Sequence of chain 1.A:
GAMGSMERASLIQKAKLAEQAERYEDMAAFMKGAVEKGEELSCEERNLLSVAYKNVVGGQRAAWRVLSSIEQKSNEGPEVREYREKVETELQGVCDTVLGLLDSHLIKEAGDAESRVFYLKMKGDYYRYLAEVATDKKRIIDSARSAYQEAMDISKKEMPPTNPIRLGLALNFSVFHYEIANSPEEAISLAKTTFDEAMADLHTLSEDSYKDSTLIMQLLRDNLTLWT

Binding-site contacts:
Ligand atom OG1 contacts residue TYR186 of chain 1.A at 3.7 Å.
Ligand atom CA contacts residue ASN180 of chain 1.A at 3.8 Å.
Ligand atom O contacts residue 60H1 of chain 1.I at 3.6 Å.
Ligand atom OG1 contacts residue GLU187 of chain 1.A at 2.8 Å (salt-bridge).
Ligand atom O contacts residue ASN231 of chain 1.A at 3.0 Å (h-bond).
Ligand atom CG2 contacts residue TRP235 of chain 1.A at 3.5 Å (hydrophobic).
Ligand atom CD2 contacts residue 60H1 of chain 1.I at 3.3 Å.
Ligand atom CG contacts residue 60H1 of chain 1.I at 3.9 Å.
Ligand atom O1P contacts residue ARG61 of chain 1.A at 2.9 Å (salt-bridge).
Ligand atom CD contacts residue LEU227 of chain 1.A at 3.7 Å (hydrophobic).
Ligand atom O contacts residue VAL183 of chain 1.A at 3.6 Å.
Ligand atom CD2 contacts residue GLY176 of chain 1.A at 3.5 Å.
Ligand atom CB contacts residue 60H1 of chain 1.I at 3.2 Å.
Ligand atom CA contacts residue ASN180 of chain 1.A at 3.7 Å.
Ligand atom O3P contacts residue TYR135 of chain 1.A at 2.6 Å (h-bond).
Ligand atom O1P contacts residue ARG134 of chain 1.A at 2.8 Å (salt-bridge).
Ligand atom O2P contacts residue ARG61 of chain 1.A at 2.7 Å (salt-bridge).
Ligand atom O3P contacts residue ARG134 of chain 1.A at 2.8 Å (salt-bridge).
Ligand atom N contacts residue GLU187 of chain 1.A at 2.7 Å (salt-bridge).
Ligand atom N contacts residue ASN180 of chain 1.A at 2.9 Å (h-bond).
Ligand atom N contacts residue LEU179 of chain 1.A at 3.7 Å.
Ligand atom O contacts residue 60H1 of chain 1.I at 2.2 Å (h-bond).
Ligand atom CD1 contacts residue 60H1 of chain 1.I at 3.9 Å.
Ligand atom O contacts residue LYS54 of chain 1.A at 3.5 Å.
Ligand atom CB contacts residue GLU187 of chain 1.A at 3.4 Å.
Ligand atom CB contacts residue ASN180 of chain 1.A at 3.3 Å.
Ligand atom CG2 contacts residue ASN231 of chain 1.A at 3.4 Å.
Ligand atom P contacts residue ARG134 of chain 1.A at 3.8 Å.
Ligand atom C contacts residue ASN180 of chain 1.A at 3.8 Å.
Ligand atom CD contacts residue ASN231 of chain 1.A at 3.7 Å.
Ligand atom CB contacts residue TRP235 of chain 1.A at 3.8 Å (hydrophobic).
Ligand atom N contacts residue 60H1 of chain 1.I at 3.8 Å.
Ligand atom P contacts residue ARG61 of chain 1.A at 3.6 Å.
Ligand atom CB contacts residue ASN180 of chain 1.A at 3.5 Å.
Ligand atom CA contacts residue GLU187 of chain 1.A at 3.6 Å.
Ligand atom O2P contacts residue TYR135 of chain 1.A at 3.9 Å.
Ligand atom C contacts residue 60H1 of chain 1.I at 1.4 Å.
Ligand atom OG1 contacts residue TRP235 of chain 1.A at 2.9 Å (h-bond).
Ligand atom CA contacts residue 60H1 of chain 1.I at 2.6 Å.
Ligand atom P contacts residue TYR135 of chain 1.A at 3.8 Å.

The protein below binds the small molecule below.
Small molecule (SMILES): CC(C)C[C@H](NC(=O)[C@H](COP(=O)(O)O)NC(=O)[C@@H]1CCCN1C(=O)[C@@H](N)[C@@H](C)O)C(=O)N1CCC[C@H]1C(=O)N[C@H](C)C=O